The small molecule below binds the protein below.
Small molecule (SMILES): CSCC[C@H](NC(=O)[C@H](Cc1cnc[nH]1)NC(=O)[C@@H](N)CO)C(=O)N[C@@H](C)C=O

Sequence of chain 1.C:
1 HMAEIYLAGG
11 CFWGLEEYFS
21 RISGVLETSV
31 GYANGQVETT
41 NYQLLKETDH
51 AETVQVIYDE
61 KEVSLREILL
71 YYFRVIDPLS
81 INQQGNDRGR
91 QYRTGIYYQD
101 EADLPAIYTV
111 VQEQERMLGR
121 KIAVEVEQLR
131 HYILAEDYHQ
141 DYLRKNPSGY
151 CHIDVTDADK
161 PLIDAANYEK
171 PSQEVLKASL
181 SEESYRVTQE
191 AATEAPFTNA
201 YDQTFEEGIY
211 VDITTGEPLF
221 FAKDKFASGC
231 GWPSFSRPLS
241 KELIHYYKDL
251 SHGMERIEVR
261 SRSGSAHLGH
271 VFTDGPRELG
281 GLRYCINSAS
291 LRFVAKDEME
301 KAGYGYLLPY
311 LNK

Binding-site contacts:
Ligand atom O contacts residue TRP232 of chain 1.C at 3.6 Å.
Ligand atom O contacts residue ARG283 of chain 1.C at 3.1 Å (salt-bridge).
Ligand atom N contacts residue ARG256 of chain 1.C at 3.7 Å.
Ligand atom CA contacts residue ARG256 of chain 1.C at 4.0 Å.
Ligand atom ND1 contacts residue HIS252 of chain 1.C at 3.6 Å.
Ligand atom CD2 contacts residue THR193 of chain 1.C at 3.8 Å.
Ligand atom C contacts residue ARG283 of chain 1.C at 4.1 Å.
Ligand atom C contacts residue TRP232 of chain 1.C at 3.7 Å (hydrophobic).
Ligand atom O contacts residue PHE272 of chain 1.C at 3.9 Å.
Ligand atom C contacts residue PHE272 of chain 1.C at 3.4 Å (hydrophobic).
Ligand atom CE1 contacts residue HIS252 of chain 1.C at 3.3 Å.
Ligand atom N contacts residue PHE272 of chain 1.C at 3.7 Å.
Ligand atom C contacts residue PHE272 of chain 1.C at 3.8 Å (hydrophobic).
Ligand atom CG contacts residue HIS252 of chain 1.C at 3.9 Å.
Ligand atom O contacts residue PHE272 of chain 1.C at 4.0 Å.
Ligand atom CE contacts residue CYS285 of chain 1.C at 3.4 Å (hydrophobic).
Ligand atom CD2 contacts residue HIS252 of chain 1.C at 3.6 Å.
Ligand atom NE2 contacts residue HIS252 of chain 1.C at 3.3 Å (h-bond).
Ligand atom NE2 contacts residue THR193 of chain 1.C at 3.6 Å (h-bond).
Ligand atom CA contacts residue TRP232 of chain 1.C at 3.8 Å (hydrophobic).
Ligand atom N contacts residue PRO196 of chain 1.C at 3.9 Å.
Ligand atom CB contacts residue MET254 of chain 1.C at 3.9 Å (hydrophobic).
Ligand atom CA contacts residue PHE272 of chain 1.C at 3.7 Å (hydrophobic).
Ligand atom CE1 contacts residue THR193 of chain 1.C at 4.0 Å.
Ligand atom CB contacts residue TRP232 of chain 1.C at 4.0 Å (hydrophobic).
Ligand atom CE contacts residue ASN287 of chain 1.C at 4.0 Å.
Ligand atom CE contacts residue ILE286 of chain 1.C at 4.2 Å (hydrophobic).
Ligand atom N contacts residue TRP232 of chain 1.C at 3.8 Å.
Ligand atom O contacts residue MET254 of chain 1.C at 3.9 Å.
Ligand atom C contacts residue ARG256 of chain 1.C at 3.7 Å.
Ligand atom O contacts residue ARG256 of chain 1.C at 2.8 Å (salt-bridge).
Ligand atom CD2 contacts residue ARG256 of chain 1.C at 3.6 Å.
Ligand atom CG contacts residue TRP232 of chain 1.C at 3.6 Å (hydrophobic).
Ligand atom O contacts residue TRP232 of chain 1.C at 3.7 Å.
Ligand atom CB contacts residue PHE272 of chain 1.C at 3.9 Å (hydrophobic).
Ligand atom CB contacts residue ARG256 of chain 1.C at 3.9 Å.
Ligand atom CE contacts residue TRP232 of chain 1.C at 3.4 Å (hydrophobic).
Ligand atom SD contacts residue HIS270 of chain 1.C at 3.7 Å.
Ligand atom SD contacts residue CYS285 of chain 1.C at 3.4 Å (h-bond).
Ligand atom CG contacts residue CYS285 of chain 1.C at 3.8 Å (hydrophobic).